The protein below binds the small molecule below.
Small molecule (SMILES): O=P(O)(O)OC[C@H]1O[C@@H](n2cnc3c(Cl)[nH+]cnc32)[C@H](O)[C@@H]1O

Binding-site contacts:
Ligand atom N7 contacts residue CYS331 of chain 4.A at 2.9 Å (h-bond).
Ligand atom C3' contacts residue ASP364 of chain 4.A at 3.4 Å.
Ligand atom O4' contacts residue GLY328 of chain 4.A at 3.8 Å.
Ligand atom N9 contacts residue SER329 of chain 4.A at 3.5 Å (h-bond).
Ligand atom O3P contacts residue SER388 of chain 4.A at 3.9 Å.
Ligand atom O3P contacts residue SER329 of chain 4.A at 3.7 Å.
Ligand atom N1 contacts residue CYS331 of chain 4.A at 3.1 Å (h-bond).
Ligand atom C6 contacts residue CYS331 of chain 4.A at 2.0 Å (hydrophobic).
Ligand atom C2' contacts residue ARG322 of chain 4.A at 3.6 Å.
Ligand atom O2P contacts residue SER329 of chain 4.A at 2.8 Å (h-bond).
Ligand atom C8 contacts residue SER329 of chain 4.A at 3.8 Å.
Ligand atom P contacts residue SER329 of chain 4.A at 3.9 Å.
Ligand atom C2 contacts residue GLN334 of chain 4.A at 3.6 Å.
Ligand atom O1P contacts residue SER388 of chain 4.A at 3.8 Å.
Ligand atom C3' contacts residue ARG322 of chain 4.A at 3.6 Å.
Ligand atom O2P contacts residue SER388 of chain 4.A at 2.9 Å (h-bond).
Ligand atom O5' contacts residue SER329 of chain 4.A at 3.4 Å (h-bond).
Ligand atom C5 contacts residue CYS331 of chain 4.A at 2.7 Å (hydrophobic).
Ligand atom O5' contacts residue GLY365 of chain 4.A at 3.6 Å.
Ligand atom O3' contacts residue ASP364 of chain 4.A at 2.7 Å (salt-bridge).
Ligand atom C4' contacts residue ASP364 of chain 4.A at 3.2 Å.
Ligand atom O3' contacts residue SER68 of chain 4.A at 2.8 Å (h-bond).
Ligand atom P contacts residue GLY328 of chain 4.A at 3.8 Å.
Ligand atom O3P contacts residue GLY328 of chain 4.A at 3.0 Å.
Ligand atom O4' contacts residue SER329 of chain 4.A at 3.4 Å (h-bond).
Ligand atom O3' contacts residue ARG322 of chain 4.A at 2.9 Å (salt-bridge).
Ligand atom C8 contacts residue MET70 of chain 4.A at 3.8 Å (hydrophobic).
Ligand atom O1P contacts residue GLY387 of chain 4.A at 3.0 Å (h-bond).
Ligand atom N3 contacts residue SER329 of chain 4.A at 3.6 Å.
Ligand atom P contacts residue SER388 of chain 4.A at 3.6 Å.
Ligand atom O5' contacts residue GLY328 of chain 4.A at 3.2 Å.
Ligand atom C4 contacts residue SER329 of chain 4.A at 3.4 Å.
Ligand atom C2' contacts residue ASP364 of chain 4.A at 3.8 Å.
Ligand atom O2' contacts residue ARG322 of chain 4.A at 3.5 Å (salt-bridge).
Ligand atom N1 contacts residue GLN334 of chain 4.A at 3.2 Å.
Ligand atom O2' contacts residue ASP364 of chain 4.A at 2.9 Å (salt-bridge).
Ligand atom O3' contacts residue MET385 of chain 4.A at 3.4 Å (h-bond).
Ligand atom O3P contacts residue GLY366 of chain 4.A at 3.1 Å (h-bond).
Ligand atom C5' contacts residue MET70 of chain 4.A at 3.8 Å (hydrophobic).
Ligand atom C3' contacts residue SER68 of chain 4.A at 3.3 Å.

Sequence of chain 4.A:
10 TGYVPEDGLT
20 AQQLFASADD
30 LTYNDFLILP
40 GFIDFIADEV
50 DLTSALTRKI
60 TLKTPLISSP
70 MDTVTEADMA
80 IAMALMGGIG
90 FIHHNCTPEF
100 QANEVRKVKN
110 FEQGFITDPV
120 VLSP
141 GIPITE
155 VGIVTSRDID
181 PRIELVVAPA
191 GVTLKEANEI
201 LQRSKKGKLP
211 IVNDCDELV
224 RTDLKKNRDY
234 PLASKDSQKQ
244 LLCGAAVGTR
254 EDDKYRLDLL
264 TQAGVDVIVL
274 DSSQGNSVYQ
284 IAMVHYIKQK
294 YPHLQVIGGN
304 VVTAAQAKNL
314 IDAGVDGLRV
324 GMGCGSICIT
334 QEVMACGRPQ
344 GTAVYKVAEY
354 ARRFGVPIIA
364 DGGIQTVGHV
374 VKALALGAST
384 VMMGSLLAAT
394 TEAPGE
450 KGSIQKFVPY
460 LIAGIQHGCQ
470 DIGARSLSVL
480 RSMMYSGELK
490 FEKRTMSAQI